A small-molecule ligand and the protein it binds are described below.
Small molecule (SMILES): N[C@@H](CCC(=O)O)C(=O)O

Sequence of chain 1.A:
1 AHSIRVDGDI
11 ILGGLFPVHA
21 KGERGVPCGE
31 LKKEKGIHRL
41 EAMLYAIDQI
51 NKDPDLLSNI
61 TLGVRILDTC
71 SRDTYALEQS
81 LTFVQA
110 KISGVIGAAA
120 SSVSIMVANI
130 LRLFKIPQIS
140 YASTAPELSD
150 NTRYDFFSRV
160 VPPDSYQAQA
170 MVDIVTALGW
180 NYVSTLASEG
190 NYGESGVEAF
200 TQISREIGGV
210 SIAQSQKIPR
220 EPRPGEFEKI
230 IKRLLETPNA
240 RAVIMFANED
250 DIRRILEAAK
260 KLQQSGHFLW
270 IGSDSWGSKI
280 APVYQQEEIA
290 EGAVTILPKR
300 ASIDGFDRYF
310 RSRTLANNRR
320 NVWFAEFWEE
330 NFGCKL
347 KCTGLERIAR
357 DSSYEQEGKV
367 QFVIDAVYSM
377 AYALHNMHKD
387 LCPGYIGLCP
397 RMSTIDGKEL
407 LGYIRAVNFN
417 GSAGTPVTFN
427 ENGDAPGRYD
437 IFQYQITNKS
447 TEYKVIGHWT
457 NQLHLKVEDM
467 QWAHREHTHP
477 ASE

Binding-site contacts:
Ligand atom N contacts residue TYR191 of chain 1.A at 3.4 Å.
Ligand atom OXT contacts residue ALA118 of chain 1.A at 3.9 Å.
Ligand atom CD contacts residue LYS35 of chain 1.A at 4.0 Å.
Ligand atom OXT contacts residue SER120 of chain 1.A at 2.6 Å (h-bond).
Ligand atom OE1 contacts residue ARG39 of chain 1.A at 3.0 Å (salt-bridge).
Ligand atom OE1 contacts residue LYS278 of chain 1.A at 3.0 Å (salt-bridge).
Ligand atom CD contacts residue LYS365 of chain 1.A at 3.8 Å.
Ligand atom OE2 contacts residue ALA141 of chain 1.A at 3.5 Å.
Ligand atom OE1 contacts residue LYS365 of chain 1.A at 2.8 Å (salt-bridge).
Ligand atom OXT contacts residue SER142 of chain 1.A at 3.3 Å.
Ligand atom N contacts residue ALA141 of chain 1.A at 3.0 Å (h-bond).
Ligand atom N contacts residue THR143 of chain 1.A at 2.9 Å (h-bond).
Ligand atom CD contacts residue ALA141 of chain 1.A at 4.0 Å (hydrophobic).
Ligand atom O contacts residue TYR191 of chain 1.A at 3.4 Å.
Ligand atom CD contacts residue LYS278 of chain 1.A at 3.9 Å.
Ligand atom CA contacts residue THR143 of chain 1.A at 4.0 Å.
Ligand atom C contacts residue ALA118 of chain 1.A at 3.6 Å (hydrophobic).
Ligand atom O contacts residue ALA118 of chain 1.A at 3.7 Å.
Ligand atom CA contacts residue TYR191 of chain 1.A at 3.7 Å (hydrophobic).
Ligand atom C contacts residue TYR191 of chain 1.A at 3.4 Å (hydrophobic).
Ligand atom O contacts residue ALA119 of chain 1.A at 3.3 Å.
Ligand atom CD contacts residue ARG39 of chain 1.A at 3.6 Å.
Ligand atom CB contacts residue ALA141 of chain 1.A at 3.5 Å (hydrophobic).
Ligand atom CG contacts residue ASP273 of chain 1.A at 4.1 Å.
Ligand atom CA contacts residue ASP273 of chain 1.A at 3.9 Å.
Ligand atom N contacts residue ASP273 of chain 1.A at 2.7 Å (salt-bridge).
Ligand atom C contacts residue THR143 of chain 1.A at 4.1 Å.
Ligand atom CG contacts residue SER274 of chain 1.A at 4.0 Å.
Ligand atom C contacts residue ALA119 of chain 1.A at 4.1 Å (hydrophobic).
Ligand atom CA contacts residue ALA141 of chain 1.A at 3.7 Å (hydrophobic).
Ligand atom OE2 contacts residue LYS35 of chain 1.A at 3.4 Å.
Ligand atom OXT contacts residue THR143 of chain 1.A at 2.9 Å (h-bond).
Ligand atom C contacts residue SER120 of chain 1.A at 3.5 Å.
Ligand atom C contacts residue ALA141 of chain 1.A at 4.0 Å (hydrophobic).
Ligand atom CB contacts residue ALA118 of chain 1.A at 3.4 Å (hydrophobic).
Ligand atom OXT contacts residue TYR191 of chain 1.A at 3.4 Å.
Ligand atom OE2 contacts residue ARG39 of chain 1.A at 2.7 Å (salt-bridge).
Ligand atom OE2 contacts residue ALA118 of chain 1.A at 3.9 Å.
Ligand atom OXT contacts residue ALA141 of chain 1.A at 3.6 Å (h-bond).
Ligand atom O contacts residue SER120 of chain 1.A at 3.0 Å (h-bond).